Binding-site contacts:
Ligand atom N2 contacts residue GLY202 of chain 1.A at 3.7 Å.
Ligand atom C1 contacts residue LEU418 of chain 1.A at 3.1 Å (hydrophobic).
Ligand atom C13 contacts residue TYR342 of chain 1.A at 3.8 Å (hydrophobic).
Ligand atom C21 contacts residue ASP80 of chain 1.A at 3.6 Å.
Ligand atom C21 contacts residue PHE87 of chain 1.A at 3.6 Å (hydrophobic).
Ligand atom C contacts residue THR200 of chain 1.A at 3.6 Å.
Ligand atom C9 contacts residue PHE87 of chain 1.A at 3.8 Å (hydrophobic).
Ligand atom N3 contacts residue PHE87 of chain 1.A at 3.8 Å.
Ligand atom F contacts residue VAL375 of chain 1.A at 3.9 Å.
Ligand atom C12 contacts residue VAL375 of chain 1.A at 3.5 Å (hydrophobic).
Ligand atom C21 contacts residue VAL78 of chain 1.A at 3.8 Å (hydrophobic).
Ligand atom O contacts residue TYR214 of chain 1.A at 3.8 Å.
Ligand atom C19 contacts residue PHE87 of chain 1.A at 3.9 Å (hydrophobic).
Ligand atom C5 contacts residue GLY202 of chain 1.A at 3.9 Å.
Ligand atom C contacts residue LEU418 of chain 1.A at 3.7 Å (hydrophobic).
Ligand atom N1 contacts residue MYA1 of chain 1.B at 3.8 Å.
Ligand atom N1 contacts residue VAL78 of chain 1.A at 3.6 Å.
Ligand atom C17 contacts residue TYR214 of chain 1.A at 3.5 Å (hydrophobic).
Ligand atom C contacts residue ASN164 of chain 1.A at 3.2 Å.
Ligand atom N2 contacts residue VAL78 of chain 1.A at 3.9 Å.
Ligand atom F contacts residue TYR214 of chain 1.A at 3.9 Å.
Ligand atom C2 contacts residue LEU418 of chain 1.A at 3.7 Å (hydrophobic).
Ligand atom C21 contacts residue GLU79 of chain 1.A at 3.7 Å.
Ligand atom C2 contacts residue TYR89 of chain 1.A at 3.8 Å (hydrophobic).
Ligand atom C1 contacts residue MET417 of chain 1.A at 3.5 Å (hydrophobic).
Ligand atom C13 contacts residue TYR214 of chain 1.A at 3.7 Å (hydrophobic).
Ligand atom C14 contacts residue TYR214 of chain 1.A at 3.7 Å (hydrophobic).
Ligand atom C15 contacts residue TYR214 of chain 1.A at 3.8 Å (hydrophobic).
Ligand atom F contacts residue ASN373 of chain 1.A at 3.4 Å.
Ligand atom C8 contacts residue PHE87 of chain 1.A at 3.8 Å (hydrophobic).
Ligand atom C20 contacts residue PHE87 of chain 1.A at 3.5 Å (hydrophobic).
Ligand atom C1 contacts residue THR200 of chain 1.A at 3.6 Å.
Ligand atom N contacts residue ASN164 of chain 1.A at 3.8 Å.
Ligand atom F contacts residue TYR342 of chain 1.A at 3.9 Å.
Ligand atom N contacts residue LEU418 of chain 1.A at 2.8 Å (h-bond).
Ligand atom C20 contacts residue GLU79 of chain 1.A at 3.6 Å.
Ligand atom C20 contacts residue ASP80 of chain 1.A at 3.7 Å.
Ligand atom C16 contacts residue TYR214 of chain 1.A at 3.6 Å (hydrophobic).
Ligand atom F contacts residue MET374 of chain 1.A at 3.0 Å.
Ligand atom C20 contacts residue VAL78 of chain 1.A at 3.6 Å (hydrophobic).

This protein binds this small molecule.
Small molecule (SMILES): CN(C)Cc1[nH]nc2ccc(-c3ccc(F)cc3OCCc3cccnc3)cc12

Sequence of chain 1.A:
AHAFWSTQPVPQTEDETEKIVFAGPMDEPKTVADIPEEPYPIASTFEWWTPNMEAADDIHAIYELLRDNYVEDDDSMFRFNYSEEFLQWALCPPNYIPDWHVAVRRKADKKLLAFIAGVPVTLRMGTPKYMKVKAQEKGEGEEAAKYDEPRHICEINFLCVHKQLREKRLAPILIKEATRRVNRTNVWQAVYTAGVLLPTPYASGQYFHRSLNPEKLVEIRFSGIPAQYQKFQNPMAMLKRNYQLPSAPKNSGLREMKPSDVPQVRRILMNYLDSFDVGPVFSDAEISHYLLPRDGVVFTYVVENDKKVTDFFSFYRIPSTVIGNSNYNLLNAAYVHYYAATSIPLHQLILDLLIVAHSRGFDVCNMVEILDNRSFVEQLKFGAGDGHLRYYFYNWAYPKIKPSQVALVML